Sequence of chain 9.F:
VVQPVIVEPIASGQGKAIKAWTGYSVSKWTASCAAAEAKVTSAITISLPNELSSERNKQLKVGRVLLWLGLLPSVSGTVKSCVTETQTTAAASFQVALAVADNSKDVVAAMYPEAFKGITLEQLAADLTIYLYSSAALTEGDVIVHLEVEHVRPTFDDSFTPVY

Binding-site contacts:
Ligand atom C8 contacts residue LYS143 of chain 55.E at 2.8 Å.
Ligand atom N9 contacts residue TRP47 of chain 55.E at 4.0 Å.
Ligand atom C4 contacts residue TRP47 of chain 55.E at 3.9 Å (hydrophobic).
Ligand atom OP1 contacts residue LYS45 of chain 9.F at 4.3 Å.
Ligand atom C2' contacts residue LYS143 of chain 55.E at 4.5 Å.
Ligand atom C5 contacts residue TRP47 of chain 55.E at 4.0 Å (hydrophobic).
Ligand atom C1' contacts residue TRP47 of chain 55.E at 4.3 Å (hydrophobic).
Ligand atom C8 contacts residue GLU140 of chain 55.E at 4.1 Å.
Ligand atom O2' contacts residue GLU140 of chain 55.E at 3.0 Å (salt-bridge).
Ligand atom N6 contacts residue TRP47 of chain 55.E at 4.2 Å.
Ligand atom N1 contacts residue TRP47 of chain 55.E at 3.8 Å.
Ligand atom C2' contacts residue GLU140 of chain 55.E at 3.5 Å.
Ligand atom N7 contacts residue LYS143 of chain 55.E at 3.7 Å.
Ligand atom C8 contacts residue TRP47 of chain 55.E at 4.0 Å (hydrophobic).
Ligand atom C2 contacts residue TRP47 of chain 55.E at 3.8 Å (hydrophobic).
Ligand atom C6 contacts residue TRP47 of chain 55.E at 3.9 Å (hydrophobic).
Ligand atom O4' contacts residue TRP47 of chain 55.E at 4.0 Å.
Ligand atom N3 contacts residue TRP47 of chain 55.E at 3.9 Å.
Ligand atom O4' contacts residue GLU140 of chain 55.E at 4.1 Å.
Ligand atom N7 contacts residue TRP47 of chain 55.E at 4.0 Å.
Ligand atom C1' contacts residue LYS143 of chain 55.E at 4.0 Å.
Ligand atom C1' contacts residue GLU140 of chain 55.E at 3.2 Å.
Ligand atom N9 contacts residue LYS143 of chain 55.E at 3.8 Å.
Ligand atom N9 contacts residue GLU140 of chain 55.E at 4.1 Å.
Ligand atom O4' contacts residue LYS143 of chain 55.E at 4.2 Å.

Sequence of chain 55.E:
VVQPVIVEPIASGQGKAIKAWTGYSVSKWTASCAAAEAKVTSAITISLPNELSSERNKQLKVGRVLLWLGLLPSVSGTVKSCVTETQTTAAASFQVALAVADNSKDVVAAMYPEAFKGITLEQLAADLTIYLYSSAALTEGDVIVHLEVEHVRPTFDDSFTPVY

The small molecule below binds the protein below.
Small molecule (SMILES): Nc1ncnc2c1ncn2[C@@H]1O[C@H](COP(=O)=O)[C@@H](O[P](=O)(O)OC[C@H]2O[C@@H](n3ccc(=O)[nH]c3=O)[C@H](O)[C@@H]2O)[C@H]1O